Sequence of chain 1.R:
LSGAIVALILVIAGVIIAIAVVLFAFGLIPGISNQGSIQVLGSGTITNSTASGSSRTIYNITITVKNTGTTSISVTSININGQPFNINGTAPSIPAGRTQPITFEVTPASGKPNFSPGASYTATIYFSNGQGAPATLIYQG

The protein below binds the small molecule below.
Small molecule (SMILES): CC(=O)N[C@@H]1[C@@H](O)[C@H](O)[C@@H](CO)O[C@H]1O

Binding-site contacts:
Ligand atom C1 contacts residue ASN88 of chain 1.R at 1.4 Å.
Ligand atom O5 contacts residue ILE58 of chain 1.R at 3.3 Å.
Ligand atom C2 contacts residue ILE58 of chain 1.R at 4.4 Å (hydrophobic).
Ligand atom O6 contacts residue NAG2 of chain 1.DD at 3.5 Å (h-bond).
Ligand atom C4 contacts residue ASN88 of chain 1.R at 4.3 Å.
Ligand atom C2 contacts residue ASN88 of chain 1.R at 2.6 Å.
Ligand atom C7 contacts residue ARG56 of chain 1.R at 3.2 Å.
Ligand atom C7 contacts residue ASN88 of chain 1.R at 2.9 Å.
Ligand atom C8 contacts residue ASN88 of chain 1.R at 3.4 Å.
Ligand atom O5 contacts residue ARG56 of chain 1.R at 4.4 Å.
Ligand atom C6 contacts residue GLU105 of chain 1.R at 3.2 Å.
Ligand atom O7 contacts residue ARG56 of chain 1.R at 2.3 Å (salt-bridge).
Ligand atom C5 contacts residue ILE58 of chain 1.R at 4.2 Å (hydrophobic).
Ligand atom C2 contacts residue ARG56 of chain 1.R at 3.2 Å.
Ligand atom C5 contacts residue ASN88 of chain 1.R at 3.7 Å.
Ligand atom C1 contacts residue ILE58 of chain 1.R at 4.0 Å (hydrophobic).
Ligand atom C5 contacts residue GLU105 of chain 1.R at 3.1 Å.
Ligand atom C8 contacts residue ARG56 of chain 1.R at 3.8 Å.
Ligand atom N2 contacts residue ASN88 of chain 1.R at 2.6 Å (h-bond).
Ligand atom O3 contacts residue ARG56 of chain 1.R at 3.9 Å.
Ligand atom O7 contacts residue ASN88 of chain 1.R at 3.0 Å (h-bond).
Ligand atom C3 contacts residue ASN88 of chain 1.R at 3.9 Å.
Ligand atom C6 contacts residue ILE58 of chain 1.R at 4.1 Å (hydrophobic).
Ligand atom C1 contacts residue ARG56 of chain 1.R at 4.1 Å.
Ligand atom C3 contacts residue ARG56 of chain 1.R at 4.0 Å.
Ligand atom O6 contacts residue GLU105 of chain 1.R at 2.7 Å (salt-bridge).
Ligand atom N2 contacts residue ARG56 of chain 1.R at 3.5 Å (salt-bridge).
Ligand atom C8 contacts residue GLY89 of chain 1.R at 4.3 Å.
Ligand atom C4 contacts residue ARG56 of chain 1.R at 4.5 Å.
Ligand atom O5 contacts residue ASN88 of chain 1.R at 2.4 Å (h-bond).
Ligand atom C1 contacts residue GLU105 of chain 1.R at 3.6 Å.
Ligand atom O5 contacts residue GLU105 of chain 1.R at 2.9 Å (salt-bridge).